Binding-site contacts:
Ligand atom C8 contacts residue SER1420 of chain 1.A at 3.7 Å.
Ligand atom C5 contacts residue ASP1398 of chain 1.A at 2.7 Å.
Ligand atom O5 contacts residue THR1397 of chain 1.A at 3.2 Å (h-bond).
Ligand atom O5 contacts residue ASP1398 of chain 1.A at 1.9 Å (salt-bridge).
Ligand atom C1 contacts residue ASP1398 of chain 1.A at 2.8 Å.
Ligand atom C3 contacts residue ASN1395 of chain 1.A at 3.9 Å.
Ligand atom O7 contacts residue ASN1395 of chain 1.A at 4.2 Å.
Ligand atom C6 contacts residue THR1397 of chain 1.A at 3.6 Å.
Ligand atom O6 contacts residue THR1397 of chain 1.A at 4.5 Å.
Ligand atom C5 contacts residue ASN1395 of chain 1.A at 3.8 Å.
Ligand atom O6 contacts residue ASP1398 of chain 1.A at 2.1 Å (salt-bridge).
Ligand atom C4 contacts residue ASP1398 of chain 1.A at 4.1 Å.
Ligand atom C5 contacts residue THR1397 of chain 1.A at 3.2 Å.
Ligand atom O5 contacts residue ASN1395 of chain 1.A at 2.5 Å (h-bond).
Ligand atom C7 contacts residue ASN1395 of chain 1.A at 3.8 Å.
Ligand atom C4 contacts residue ASN1395 of chain 1.A at 4.3 Å.
Ligand atom C2 contacts residue ASN1395 of chain 1.A at 2.5 Å.
Ligand atom C2 contacts residue ASP1398 of chain 1.A at 3.9 Å.
Ligand atom C1 contacts residue THR1397 of chain 1.A at 3.6 Å.
Ligand atom N2 contacts residue ASN1395 of chain 1.A at 2.9 Å (h-bond).
Ligand atom C6 contacts residue ASP1398 of chain 1.A at 1.9 Å.
Ligand atom C1 contacts residue ASN1395 of chain 1.A at 1.5 Å.

Sequence of chain 1.A:
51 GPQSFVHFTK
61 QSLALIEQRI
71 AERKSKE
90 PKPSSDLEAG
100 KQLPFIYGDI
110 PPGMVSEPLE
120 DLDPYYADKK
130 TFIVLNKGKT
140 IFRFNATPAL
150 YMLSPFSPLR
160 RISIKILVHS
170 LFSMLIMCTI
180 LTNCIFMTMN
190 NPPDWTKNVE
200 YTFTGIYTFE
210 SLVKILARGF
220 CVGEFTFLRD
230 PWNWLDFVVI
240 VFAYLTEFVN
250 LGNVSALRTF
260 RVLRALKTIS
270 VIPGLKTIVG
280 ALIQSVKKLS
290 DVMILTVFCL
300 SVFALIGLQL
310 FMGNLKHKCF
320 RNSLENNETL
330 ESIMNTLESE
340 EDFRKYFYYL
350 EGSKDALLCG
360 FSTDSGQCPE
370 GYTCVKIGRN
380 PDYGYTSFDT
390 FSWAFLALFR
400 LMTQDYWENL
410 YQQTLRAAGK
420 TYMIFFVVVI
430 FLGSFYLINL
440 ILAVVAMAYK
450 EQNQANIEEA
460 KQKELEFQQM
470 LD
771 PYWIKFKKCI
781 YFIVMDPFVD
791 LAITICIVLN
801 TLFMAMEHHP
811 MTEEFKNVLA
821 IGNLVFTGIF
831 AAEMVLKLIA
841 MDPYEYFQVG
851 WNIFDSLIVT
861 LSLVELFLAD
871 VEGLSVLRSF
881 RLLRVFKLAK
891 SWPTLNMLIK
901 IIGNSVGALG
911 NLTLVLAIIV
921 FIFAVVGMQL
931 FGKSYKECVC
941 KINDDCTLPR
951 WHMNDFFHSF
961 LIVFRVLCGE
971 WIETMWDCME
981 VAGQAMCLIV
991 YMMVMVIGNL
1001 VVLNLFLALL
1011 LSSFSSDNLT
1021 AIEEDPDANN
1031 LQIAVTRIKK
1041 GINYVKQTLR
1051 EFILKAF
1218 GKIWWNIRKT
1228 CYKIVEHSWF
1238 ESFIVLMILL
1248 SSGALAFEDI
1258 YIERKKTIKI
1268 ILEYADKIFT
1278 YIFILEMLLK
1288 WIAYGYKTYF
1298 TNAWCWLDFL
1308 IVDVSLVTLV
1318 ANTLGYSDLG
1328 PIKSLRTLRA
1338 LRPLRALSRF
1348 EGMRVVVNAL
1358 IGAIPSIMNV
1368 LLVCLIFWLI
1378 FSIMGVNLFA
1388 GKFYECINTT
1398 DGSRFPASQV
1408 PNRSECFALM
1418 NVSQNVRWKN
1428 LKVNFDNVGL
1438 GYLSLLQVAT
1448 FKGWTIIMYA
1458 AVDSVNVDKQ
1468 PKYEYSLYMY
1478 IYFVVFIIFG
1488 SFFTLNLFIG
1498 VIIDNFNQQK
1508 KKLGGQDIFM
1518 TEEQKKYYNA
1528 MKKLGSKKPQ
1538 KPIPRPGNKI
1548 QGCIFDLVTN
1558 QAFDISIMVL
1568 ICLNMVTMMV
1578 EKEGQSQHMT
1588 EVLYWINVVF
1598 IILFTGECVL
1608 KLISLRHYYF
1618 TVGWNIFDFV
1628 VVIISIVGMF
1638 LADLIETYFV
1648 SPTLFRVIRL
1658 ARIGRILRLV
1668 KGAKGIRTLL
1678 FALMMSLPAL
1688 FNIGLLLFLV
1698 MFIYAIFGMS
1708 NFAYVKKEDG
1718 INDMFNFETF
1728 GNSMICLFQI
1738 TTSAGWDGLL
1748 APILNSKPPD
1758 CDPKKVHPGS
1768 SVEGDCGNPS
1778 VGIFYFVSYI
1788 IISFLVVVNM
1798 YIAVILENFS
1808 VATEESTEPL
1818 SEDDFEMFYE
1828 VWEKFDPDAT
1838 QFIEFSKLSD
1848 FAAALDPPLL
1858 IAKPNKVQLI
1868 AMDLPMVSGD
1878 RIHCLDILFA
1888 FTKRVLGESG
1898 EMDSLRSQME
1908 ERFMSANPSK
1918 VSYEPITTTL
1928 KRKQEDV

A protein and the small-molecule ligand that binds it are described below.
Small molecule (SMILES): CC(=O)N[C@H]1[C@H](O[C@H]2[C@H](O)[C@@H](NC(C)=O)CO[C@@H]2CO)O[C@H](CO)[C@@H](O)[C@@H]1O